The small molecule below binds the protein below.
Small molecule (SMILES): CC(=O)N[C@@H]1[C@@H](O)[C@H](O)[C@@H](CO)O[C@H]1O

Binding-site contacts:
Ligand atom C4 contacts residue TRP366 of chain 2.C at 4.2 Å (hydrophobic).
Ligand atom C3 contacts residue ASN310 of chain 2.C at 3.8 Å.
Ligand atom C6 contacts residue TRP366 of chain 2.C at 4.1 Å (hydrophobic).
Ligand atom O7 contacts residue ARG314 of chain 2.C at 4.3 Å.
Ligand atom O7 contacts residue ASP311 of chain 2.C at 3.0 Å (salt-bridge).
Ligand atom C8 contacts residue ASN310 of chain 2.C at 4.3 Å.
Ligand atom C7 contacts residue ASN310 of chain 2.C at 3.2 Å.
Ligand atom C2 contacts residue ASN310 of chain 2.C at 2.5 Å.
Ligand atom O6 contacts residue TRP366 of chain 2.C at 3.1 Å.
Ligand atom O5 contacts residue ASN310 of chain 2.C at 2.4 Å (h-bond).
Ligand atom O5 contacts residue TRP366 of chain 2.C at 3.8 Å.
Ligand atom O7 contacts residue ASN310 of chain 2.C at 3.2 Å (h-bond).
Ligand atom O7 contacts residue THR307 of chain 2.C at 4.4 Å.
Ligand atom C5 contacts residue ASN310 of chain 2.C at 3.7 Å.
Ligand atom C7 contacts residue ASP311 of chain 2.C at 3.5 Å.
Ligand atom C4 contacts residue ASN310 of chain 2.C at 4.3 Å.
Ligand atom C8 contacts residue ASP311 of chain 2.C at 3.2 Å.
Ligand atom N2 contacts residue ASN310 of chain 2.C at 2.8 Å (h-bond).
Ligand atom C1 contacts residue ASN310 of chain 2.C at 1.4 Å.
Ligand atom C5 contacts residue TRP366 of chain 2.C at 4.2 Å (hydrophobic).

Sequence of chain 2.C:
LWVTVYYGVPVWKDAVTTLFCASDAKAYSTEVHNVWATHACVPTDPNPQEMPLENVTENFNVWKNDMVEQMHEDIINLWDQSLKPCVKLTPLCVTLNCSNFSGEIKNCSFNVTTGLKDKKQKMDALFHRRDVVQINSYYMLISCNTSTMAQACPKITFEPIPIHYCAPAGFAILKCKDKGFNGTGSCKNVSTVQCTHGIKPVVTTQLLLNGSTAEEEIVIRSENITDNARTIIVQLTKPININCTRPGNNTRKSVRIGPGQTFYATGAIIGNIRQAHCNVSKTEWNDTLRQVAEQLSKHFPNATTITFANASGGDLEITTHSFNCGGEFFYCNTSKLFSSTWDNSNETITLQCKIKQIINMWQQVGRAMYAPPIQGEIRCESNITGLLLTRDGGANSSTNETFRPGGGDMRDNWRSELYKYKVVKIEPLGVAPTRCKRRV